Sequence of chain 1.A:
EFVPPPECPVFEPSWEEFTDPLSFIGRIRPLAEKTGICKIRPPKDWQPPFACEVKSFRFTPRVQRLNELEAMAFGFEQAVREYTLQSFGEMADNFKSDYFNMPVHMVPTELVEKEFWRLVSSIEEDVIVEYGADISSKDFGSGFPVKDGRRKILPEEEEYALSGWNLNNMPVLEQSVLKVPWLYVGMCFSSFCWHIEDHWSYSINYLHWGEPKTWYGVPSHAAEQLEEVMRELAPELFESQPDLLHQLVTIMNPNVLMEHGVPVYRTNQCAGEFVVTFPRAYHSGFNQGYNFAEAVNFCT

A protein and the small-molecule ligand that binds it are described below.
Small molecule (SMILES): Cn1cc(Nc2cnccc2C(=O)O)c2cccnc21

Binding-site contacts:
Ligand atom C02 contacts residue PHE222 of chain 1.A at 3.3 Å (hydrophobic).
Ligand atom O01 contacts residue LYS243 of chain 1.A at 2.8 Å (salt-bridge).
Ligand atom N10 contacts residue TYR214 of chain 1.A at 3.4 Å.
Ligand atom C09 contacts residue PHE222 of chain 1.A at 3.7 Å (hydrophobic).
Ligand atom N10 contacts residue PHE222 of chain 1.A at 3.5 Å.
Ligand atom C06 contacts residue ASN235 of chain 1.A at 3.7 Å.
Ligand atom O03 contacts residue TYR151 of chain 1.A at 2.5 Å (h-bond).
Ligand atom C06 contacts residue PHE222 of chain 1.A at 3.8 Å (hydrophobic).
Ligand atom C19 contacts residue SER221 of chain 1.A at 3.8 Å.
Ligand atom C02 contacts residue LYS243 of chain 1.A at 3.8 Å.
Ligand atom C05 contacts residue PHE222 of chain 1.A at 3.6 Å (hydrophobic).
Ligand atom C11 contacts residue ASP154 of chain 1.A at 3.7 Å.
Ligand atom C17 contacts residue ARG75 of chain 1.A at 3.2 Å.
Ligand atom C19 contacts residue ALA153 of chain 1.A at 3.8 Å (hydrophobic).
Ligand atom C06 contacts residue HIS313 of chain 1.A at 3.7 Å.
Ligand atom C08 contacts residue MN1 of chain 1.C at 3.2 Å.
Ligand atom C06 contacts residue TRP245 of chain 1.A at 3.7 Å (hydrophobic).
Ligand atom N13 contacts residue ASP154 of chain 1.A at 2.8 Å (salt-bridge).
Ligand atom C12 contacts residue TYR214 of chain 1.A at 3.6 Å (hydrophobic).
Ligand atom C11 contacts residue TYR214 of chain 1.A at 3.5 Å (hydrophobic).
Ligand atom O03 contacts residue TYR214 of chain 1.A at 3.7 Å.
Ligand atom O01 contacts residue TYR151 of chain 1.A at 3.4 Å (h-bond).
Ligand atom C08 contacts residue HIS225 of chain 1.A at 3.4 Å.
Ligand atom O03 contacts residue PHE222 of chain 1.A at 3.2 Å.
Ligand atom C20 contacts residue ASP154 of chain 1.A at 3.5 Å.
Ligand atom C14 contacts residue ASP154 of chain 1.A at 3.1 Å.
Ligand atom C05 contacts residue ASN235 of chain 1.A at 3.8 Å.
Ligand atom O01 contacts residue PHE222 of chain 1.A at 3.7 Å.
Ligand atom N07 contacts residue MN1 of chain 1.C at 2.2 Å.
Ligand atom C04 contacts residue PHE222 of chain 1.A at 3.6 Å (hydrophobic).
Ligand atom C06 contacts residue MN1 of chain 1.C at 3.0 Å.
Ligand atom N16 contacts residue ARG75 of chain 1.A at 3.5 Å (salt-bridge).
Ligand atom C15 contacts residue ASP154 of chain 1.A at 3.0 Å.
Ligand atom C05 contacts residue TRP245 of chain 1.A at 3.7 Å (hydrophobic).
Ligand atom N16 contacts residue ASP154 of chain 1.A at 3.4 Å (salt-bridge).
Ligand atom N07 contacts residue HIS225 of chain 1.A at 3.1 Å (h-bond).
Ligand atom C18 contacts residue ALA153 of chain 1.A at 3.7 Å (hydrophobic).
Ligand atom C02 contacts residue TYR151 of chain 1.A at 3.3 Å (hydrophobic).
Ligand atom C12 contacts residue ASP154 of chain 1.A at 3.3 Å.
Ligand atom N07 contacts residue HIS313 of chain 1.A at 3.5 Å (h-bond).